Binding-site contacts:
Ligand atom O4 contacts residue VAL221 of chain 1.I at 3.7 Å.
Ligand atom O2 contacts residue GLN166 of chain 1.I at 3.5 Å (h-bond).
Ligand atom C2 contacts residue GLN166 of chain 1.I at 3.9 Å.
Ligand atom C6 contacts residue GLY96 of chain 1.I at 4.0 Å.
Ligand atom C4 contacts residue THR95 of chain 1.I at 3.9 Å.
Ligand atom C5 contacts residue VAL221 of chain 1.I at 4.2 Å (hydrophobic).
Ligand atom F5 contacts residue THR95 of chain 1.I at 3.4 Å.
Ligand atom C6 contacts residue R1P1 of chain 1.Z at 3.8 Å.
Ligand atom O4 contacts residue GLY96 of chain 1.I at 3.3 Å.
Ligand atom N1 contacts residue PHE162 of chain 1.I at 4.1 Å.
Ligand atom O4 contacts residue ARG168 of chain 1.I at 2.8 Å (salt-bridge).
Ligand atom N3 contacts residue PHE162 of chain 1.I at 3.8 Å.
Ligand atom C2 contacts residue TYR195 of chain 1.I at 4.0 Å (hydrophobic).
Ligand atom O2 contacts residue GLU196 of chain 1.I at 3.4 Å.
Ligand atom F5 contacts residue GLY96 of chain 1.I at 3.4 Å.
Ligand atom F5 contacts residue ILE220 of chain 1.I at 3.3 Å.
Ligand atom C2 contacts residue GLU196 of chain 1.I at 4.0 Å.
Ligand atom O2 contacts residue TYR195 of chain 1.I at 4.1 Å.
Ligand atom F5 contacts residue VAL221 of chain 1.I at 3.1 Å.
Ligand atom N1 contacts residue THR95 of chain 1.I at 3.9 Å.
Ligand atom C4 contacts residue ARG168 of chain 1.I at 3.6 Å.
Ligand atom C6 contacts residue THR94 of chain 1.I at 3.8 Å.
Ligand atom N1 contacts residue R1P1 of chain 1.Z at 3.1 Å (h-bond).
Ligand atom C6 contacts residue THR95 of chain 1.I at 3.6 Å.
Ligand atom F5 contacts residue PRO229 of chain 1.I at 3.6 Å.
Ligand atom C2 contacts residue R1P1 of chain 1.Z at 3.9 Å.
Ligand atom C4 contacts residue PHE162 of chain 1.I at 3.9 Å (hydrophobic).
Ligand atom N3 contacts residue GLY96 of chain 1.I at 3.9 Å.
Ligand atom C2 contacts residue PHE162 of chain 1.I at 3.8 Å (hydrophobic).
Ligand atom N1 contacts residue THR94 of chain 1.I at 3.6 Å.
Ligand atom O2 contacts residue MET197 of chain 1.I at 3.4 Å.
Ligand atom N3 contacts residue GLN166 of chain 1.I at 3.0 Å (h-bond).
Ligand atom C4 contacts residue GLN166 of chain 1.I at 3.8 Å.
Ligand atom C5 contacts residue THR95 of chain 1.I at 3.4 Å.
Ligand atom C4 contacts residue GLY96 of chain 1.I at 3.3 Å.
Ligand atom N3 contacts residue TYR195 of chain 1.I at 3.7 Å.
Ligand atom C5 contacts residue GLY96 of chain 1.I at 3.3 Å.
Ligand atom O2 contacts residue R1P1 of chain 1.Z at 3.3 Å.
Ligand atom O2 contacts residue PHE162 of chain 1.I at 4.1 Å.
Ligand atom O4 contacts residue GLN166 of chain 1.I at 3.7 Å.

Sequence of chain 1.I:
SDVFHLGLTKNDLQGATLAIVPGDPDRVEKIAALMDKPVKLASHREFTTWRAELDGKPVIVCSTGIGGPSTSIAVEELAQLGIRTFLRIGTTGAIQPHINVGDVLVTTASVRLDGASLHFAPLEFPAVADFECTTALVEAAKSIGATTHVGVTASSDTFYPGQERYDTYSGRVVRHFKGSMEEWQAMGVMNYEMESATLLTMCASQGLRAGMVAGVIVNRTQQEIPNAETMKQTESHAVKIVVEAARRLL

A protein and the small-molecule ligand that binds it are described below.
Small molecule (SMILES): O=c1[nH]cc(F)c(=O)[nH]1